Sequence of chain 1.B:
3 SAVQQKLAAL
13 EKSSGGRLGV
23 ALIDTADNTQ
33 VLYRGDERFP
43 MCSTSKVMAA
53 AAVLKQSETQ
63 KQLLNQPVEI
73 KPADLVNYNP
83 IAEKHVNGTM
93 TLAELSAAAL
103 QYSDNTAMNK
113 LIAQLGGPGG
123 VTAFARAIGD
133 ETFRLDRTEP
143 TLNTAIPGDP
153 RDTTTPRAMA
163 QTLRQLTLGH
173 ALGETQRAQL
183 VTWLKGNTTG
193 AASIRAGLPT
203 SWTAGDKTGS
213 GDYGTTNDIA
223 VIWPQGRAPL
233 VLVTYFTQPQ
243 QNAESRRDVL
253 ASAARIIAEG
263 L

This small molecule binds to this protein.
Small molecule (SMILES): O=C(Nc1cccc(-c2nnn[nH]2)c1)c1cccc(F)c1

Binding-site contacts:
Ligand atom C7 contacts residue LEU117 of chain 1.B at 4.0 Å (hydrophobic).
Ligand atom C11 contacts residue F131 of chain 1.G at 3.6 Å.
Ligand atom F21 contacts residue PHE126 of chain 1.B at 4.0 Å.
Ligand atom C7 contacts residue F131 of chain 1.G at 3.4 Å.
Ligand atom C19 contacts residue F131 of chain 1.G at 3.6 Å.
Ligand atom C10 contacts residue F131 of chain 1.G at 3.7 Å.
Ligand atom N2 contacts residue F131 of chain 1.G at 4.0 Å.
Ligand atom C8 contacts residue LEU117 of chain 1.B at 3.6 Å (hydrophobic).
Ligand atom F21 contacts residue GLN58 of chain 1.B at 3.8 Å.
Ligand atom C8 contacts residue F131 of chain 1.G at 3.7 Å.
Ligand atom C15 contacts residue F131 of chain 1.G at 3.6 Å.
Ligand atom C6 contacts residue F131 of chain 1.G at 3.4 Å.
Ligand atom C19 contacts residue PHE126 of chain 1.B at 4.0 Å (hydrophobic).
Ligand atom N3 contacts residue F131 of chain 1.G at 3.6 Å.
Ligand atom C8 contacts residue GLY118 of chain 1.B at 3.7 Å.
Ligand atom C14 contacts residue F131 of chain 1.G at 3.6 Å.
Ligand atom C16 contacts residue F131 of chain 1.G at 3.5 Å.
Ligand atom C11 contacts residue LEU117 of chain 1.B at 3.9 Å (hydrophobic).
Ligand atom C9 contacts residue GLN116 of chain 1.B at 4.1 Å.
Ligand atom C9 contacts residue LEU117 of chain 1.B at 3.4 Å (hydrophobic).
Ligand atom F21 contacts residue F131 of chain 1.G at 3.4 Å.
Ligand atom C18 contacts residue F131 of chain 1.G at 3.6 Å.
Ligand atom C18 contacts residue PHE126 of chain 1.B at 3.8 Å (hydrophobic).
Ligand atom F21 contacts residue LYS57 of chain 1.B at 3.6 Å.
Ligand atom N12 contacts residue LEU117 of chain 1.B at 4.0 Å.
Ligand atom C18 contacts residue ALA129 of chain 1.B at 4.1 Å (hydrophobic).
Ligand atom N12 contacts residue F131 of chain 1.G at 3.6 Å.
Ligand atom C9 contacts residue GLN58 of chain 1.B at 3.9 Å.
Ligand atom C10 contacts residue LEU117 of chain 1.B at 3.5 Å (hydrophobic).
Ligand atom F21 contacts residue ALA54 of chain 1.B at 3.6 Å.
Ligand atom C9 contacts residue F131 of chain 1.G at 3.9 Å.
Ligand atom C7 contacts residue GLY118 of chain 1.B at 3.7 Å.
Ligand atom O20 contacts residue GLY122 of chain 1.B at 3.9 Å.
Ligand atom C17 contacts residue F131 of chain 1.G at 3.7 Å.
Ligand atom C4 contacts residue F131 of chain 1.G at 3.8 Å.
Ligand atom C18 contacts residue ALA125 of chain 1.B at 3.9 Å (hydrophobic).
Ligand atom O20 contacts residue ALA125 of chain 1.B at 3.8 Å.
Ligand atom C13 contacts residue F131 of chain 1.G at 3.7 Å.
Ligand atom C17 contacts residue PHE126 of chain 1.B at 3.8 Å (hydrophobic).
Ligand atom C19 contacts residue ALA125 of chain 1.B at 3.8 Å (hydrophobic).